Sequence of chain 1.B:
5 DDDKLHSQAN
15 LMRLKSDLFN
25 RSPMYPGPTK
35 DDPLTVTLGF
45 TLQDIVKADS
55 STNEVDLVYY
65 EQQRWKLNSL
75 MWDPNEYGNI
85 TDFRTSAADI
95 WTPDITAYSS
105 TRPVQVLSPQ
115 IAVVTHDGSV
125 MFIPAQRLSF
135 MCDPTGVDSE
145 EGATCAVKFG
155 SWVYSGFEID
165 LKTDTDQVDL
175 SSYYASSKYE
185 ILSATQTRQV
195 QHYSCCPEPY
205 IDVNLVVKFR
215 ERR

Binding-site contacts:
Ligand atom C13 contacts residue TYR64 of chain 1.B at 3.7 Å (hydrophobic).
Ligand atom C36 contacts residue TRP156 of chain 1.C at 3.8 Å (hydrophobic).
Ligand atom O44 contacts residue TYR204 of chain 1.C at 3.3 Å (h-bond).
Ligand atom C81 contacts residue TYR197 of chain 1.C at 3.5 Å (hydrophobic).
Ligand atom C6 contacts residue TRP156 of chain 1.C at 3.7 Å (hydrophobic).
Ligand atom C80 contacts residue TYR204 of chain 1.C at 3.4 Å (hydrophobic).
Ligand atom C60 contacts residue TYR204 of chain 1.C at 3.7 Å (hydrophobic).
Ligand atom C22 contacts residue TYR204 of chain 1.C at 3.8 Å (hydrophobic).
Ligand atom C2 contacts residue SER176 of chain 1.B at 3.5 Å.
Ligand atom C49 contacts residue VAL157 of chain 1.C at 3.7 Å (hydrophobic).
Ligand atom C37 contacts residue ILE127 of chain 1.B at 3.6 Å (hydrophobic).
Ligand atom C10 contacts residue TYR64 of chain 1.B at 3.8 Å (hydrophobic).
Ligand atom C67 contacts residue THR45 of chain 1.B at 3.3 Å.
Ligand atom C30 contacts residue TRP156 of chain 1.C at 3.2 Å (hydrophobic).
Ligand atom C53 contacts residue ARG88 of chain 1.B at 3.9 Å.
Ligand atom O65 contacts residue TYR197 of chain 1.C at 3.9 Å.
Ligand atom O66 contacts residue THR45 of chain 1.B at 3.4 Å (h-bond).
Ligand atom C23 contacts residue TYR204 of chain 1.C at 3.8 Å (hydrophobic).
Ligand atom C51 contacts residue TYR204 of chain 1.C at 3.8 Å (hydrophobic).
Ligand atom C22 contacts residue TYR197 of chain 1.C at 3.3 Å (hydrophobic).
Ligand atom C36 contacts residue ILE127 of chain 1.B at 3.6 Å (hydrophobic).
Ligand atom C33 contacts residue TRP156 of chain 1.C at 3.7 Å (hydrophobic).
Ligand atom C35 contacts residue TRP156 of chain 1.C at 3.5 Å (hydrophobic).
Ligand atom C50 contacts residue VAL157 of chain 1.C at 3.5 Å (hydrophobic).
Ligand atom C64 contacts residue ILE127 of chain 1.B at 3.7 Å (hydrophobic).
Ligand atom C13 contacts residue TYR197 of chain 1.C at 3.6 Å (hydrophobic).
Ligand atom C30 contacts residue SER155 of chain 1.C at 3.2 Å.
Ligand atom C34 contacts residue TRP156 of chain 1.C at 3.4 Å (hydrophobic).
Ligand atom C38 contacts residue TRP156 of chain 1.C at 3.8 Å (hydrophobic).
Ligand atom C6 contacts residue TYR204 of chain 1.C at 3.5 Å (hydrophobic).
Ligand atom C60 contacts residue TYR197 of chain 1.C at 3.7 Å (hydrophobic).
Ligand atom C80 contacts residue CYS199 of chain 1.C at 3.7 Å (hydrophobic).
Ligand atom C10 contacts residue TRP156 of chain 1.C at 3.6 Å (hydrophobic).
Ligand atom C9 contacts residue TYR64 of chain 1.B at 3.6 Å (hydrophobic).
Ligand atom O66 contacts residue ASP173 of chain 1.B at 3.7 Å.
Ligand atom O52 contacts residue TYR204 of chain 1.C at 2.6 Å (h-bond).
Ligand atom N31 contacts residue TRP156 of chain 1.C at 3.0 Å (h-bond).
Ligand atom C30 contacts residue TYR102 of chain 1.C at 3.5 Å (hydrophobic).
Ligand atom C8 contacts residue TYR64 of chain 1.B at 3.6 Å (hydrophobic).
Ligand atom C9 contacts residue TYR102 of chain 1.C at 3.6 Å (hydrophobic).

A small-molecule ligand and the protein it binds are described below.
Small molecule (SMILES): C=CC1=C[C@@H]2[C@@H]3O[C@]4(C[C@H]5CCC[C@@]6(CC[C@@]7(O[C@@H](CC[C@@]7(C)O)C/C(C)=C/CCC7=NC[C@H](C)[C@@H](C)C[C@@]72CC1)O6)O5)C[C@@H](C)[C@@H](O)[C@H]3O4

Sequence of chain 1.C:
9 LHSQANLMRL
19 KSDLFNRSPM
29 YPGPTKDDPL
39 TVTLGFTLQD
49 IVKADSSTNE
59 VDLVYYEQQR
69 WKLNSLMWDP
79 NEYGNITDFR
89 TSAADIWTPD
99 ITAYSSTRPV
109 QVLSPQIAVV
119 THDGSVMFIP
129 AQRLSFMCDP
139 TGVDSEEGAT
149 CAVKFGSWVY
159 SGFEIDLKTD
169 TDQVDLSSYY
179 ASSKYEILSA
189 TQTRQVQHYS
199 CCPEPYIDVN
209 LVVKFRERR